Binding-site contacts:
Ligand atom C16 contacts residue MET133 of chain 1.H at 3.8 Å (hydrophobic).
Ligand atom C16 contacts residue ARG123 of chain 1.H at 3.9 Å.
Ligand atom O1 contacts residue GLN74 of chain 1.H at 3.4 Å (h-bond).
Ligand atom C10 contacts residue TYR211 of chain 1.G at 4.0 Å (hydrophobic).
Ligand atom C15 contacts residue MET133 of chain 1.H at 3.9 Å (hydrophobic).
Ligand atom C2 contacts residue TRP72 of chain 1.H at 3.8 Å (hydrophobic).
Ligand atom O3 contacts residue THR163 of chain 1.G at 3.9 Å.
Ligand atom C6 contacts residue MET133 of chain 1.H at 4.1 Å (hydrophobic).
Ligand atom C10 contacts residue TYR108 of chain 1.G at 3.8 Å (hydrophobic).
Ligand atom C2 contacts residue TRP162 of chain 1.G at 3.9 Å (hydrophobic).
Ligand atom C3 contacts residue TRP162 of chain 1.G at 3.9 Å (hydrophobic).
Ligand atom C16 contacts residue LEU131 of chain 1.H at 3.1 Å (hydrophobic).
Ligand atom C16 contacts residue LEU121 of chain 1.H at 4.1 Å (hydrophobic).
Ligand atom C9 contacts residue TYR204 of chain 1.G at 4.1 Å (hydrophobic).
Ligand atom O1 contacts residue MET133 of chain 1.H at 3.3 Å (h-bond).
Ligand atom C8 contacts residue TRP162 of chain 1.G at 3.5 Å (hydrophobic).
Ligand atom N1 contacts residue TYR108 of chain 1.G at 3.8 Å.
Ligand atom O3 contacts residue TRP162 of chain 1.G at 3.9 Å.
Ligand atom C10 contacts residue TYR204 of chain 1.G at 3.8 Å (hydrophobic).
Ligand atom C2 contacts residue TYR108 of chain 1.G at 4.0 Å (hydrophobic).
Ligand atom C14 contacts residue CYS206 of chain 1.G at 3.8 Å (hydrophobic).
Ligand atom C14 contacts residue MET133 of chain 1.H at 3.4 Å (hydrophobic).
Ligand atom O1 contacts residue CYS206 of chain 1.G at 3.4 Å.
Ligand atom O3 contacts residue MET133 of chain 1.H at 3.9 Å.
Ligand atom O2 contacts residue TYR183 of chain 1.H at 4.0 Å.
Ligand atom C7 contacts residue LEU131 of chain 1.H at 3.9 Å (hydrophobic).
Ligand atom C13 contacts residue TRP72 of chain 1.H at 3.7 Å (hydrophobic).
Ligand atom C3 contacts residue TYR211 of chain 1.G at 3.7 Å (hydrophobic).
Ligand atom C9 contacts residue TRP162 of chain 1.G at 3.9 Å (hydrophobic).
Ligand atom C1 contacts residue TRP162 of chain 1.G at 3.5 Å (hydrophobic).
Ligand atom C4 contacts residue TRP162 of chain 1.G at 3.3 Å (hydrophobic).
Ligand atom N1 contacts residue TRP162 of chain 1.G at 2.7 Å (h-bond).
Ligand atom C5 contacts residue TRP162 of chain 1.G at 3.2 Å (hydrophobic).
Ligand atom C1 contacts residue TYR108 of chain 1.G at 3.4 Å (hydrophobic).
Ligand atom O2 contacts residue MET133 of chain 1.H at 3.8 Å.
Ligand atom C9 contacts residue TYR211 of chain 1.G at 3.4 Å (hydrophobic).
Ligand atom C10 contacts residue TRP162 of chain 1.G at 3.5 Å (hydrophobic).
Ligand atom C13 contacts residue MET133 of chain 1.H at 3.9 Å (hydrophobic).
Ligand atom C15 contacts residue CYS206 of chain 1.G at 3.7 Å (hydrophobic).
Ligand atom C16 contacts residue TYR132 of chain 1.H at 4.0 Å (hydrophobic).

Sequence of chain 1.G:
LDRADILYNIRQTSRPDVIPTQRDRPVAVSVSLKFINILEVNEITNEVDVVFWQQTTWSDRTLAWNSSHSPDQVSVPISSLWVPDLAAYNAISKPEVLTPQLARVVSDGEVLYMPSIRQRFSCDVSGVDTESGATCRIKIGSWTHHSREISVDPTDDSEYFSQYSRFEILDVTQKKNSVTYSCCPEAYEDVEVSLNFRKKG

Sequence of chain 1.H:
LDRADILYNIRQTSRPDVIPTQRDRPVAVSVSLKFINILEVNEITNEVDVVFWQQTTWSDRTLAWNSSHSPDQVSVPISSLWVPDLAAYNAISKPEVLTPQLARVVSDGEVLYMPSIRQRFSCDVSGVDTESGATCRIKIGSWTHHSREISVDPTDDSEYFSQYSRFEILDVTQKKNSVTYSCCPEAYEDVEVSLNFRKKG

This protein binds this small molecule.
Small molecule (SMILES): CO[C@H]1CC=C2CCN3CCC4=C(CC(=O)OC4)[C@]23C1